Binding-site contacts:
Ligand atom CB contacts residue TYR1075 of chain 6.B at 2.8 Å (hydrophobic).
Ligand atom NH2 contacts residue CYS1079 of chain 6.B at 2.0 Å.
Ligand atom N contacts residue ASN1074 of chain 6.B at 2.3 Å (h-bond).
Ligand atom NH1 contacts residue THR1097 of chain 6.B at 2.8 Å.
Ligand atom NE contacts residue CYS1079 of chain 6.B at 2.3 Å (h-bond).
Ligand atom CA contacts residue ASN1074 of chain 6.B at 0.2 Å.
Ligand atom O contacts residue ASN1074 of chain 6.B at 1.6 Å (h-bond).
Ligand atom N contacts residue ALA1073 of chain 6.B at 2.0 Å.
Ligand atom CB contacts residue ASN1074 of chain 6.B at 1.8 Å.
Ligand atom CA contacts residue ASN1074 of chain 6.B at 0.6 Å.
Ligand atom NH1 contacts residue CYS1079 of chain 6.B at 1.7 Å.
Ligand atom C contacts residue ALA1073 of chain 6.B at 2.9 Å (hydrophobic).
Ligand atom CZ contacts residue TYR1076 of chain 6.B at 2.8 Å (hydrophobic).
Ligand atom CG contacts residue TYR1076 of chain 6.B at 2.4 Å (hydrophobic).
Ligand atom NH1 contacts residue TYR1076 of chain 6.B at 1.9 Å (h-bond).
Ligand atom CB contacts residue TYR1076 of chain 6.B at 2.9 Å (hydrophobic).
Ligand atom C contacts residue ASN1074 of chain 6.B at 1.5 Å.
Ligand atom CG contacts residue ASN1074 of chain 6.B at 2.5 Å.
Ligand atom CD contacts residue TYR1076 of chain 6.B at 2.3 Å (hydrophobic).
Ligand atom CG contacts residue TYR1075 of chain 6.B at 2.6 Å (hydrophobic).
Ligand atom OE1 contacts residue ARG165 of chain 6.E at 2.9 Å (salt-bridge).
Ligand atom C contacts residue ASN1074 of chain 6.B at 0.8 Å.
Ligand atom NH1 contacts residue LEU1080 of chain 6.B at 2.6 Å (h-bond).
Ligand atom CG contacts residue ASN1074 of chain 6.B at 2.7 Å.
Ligand atom N contacts residue TYR1075 of chain 6.B at 1.5 Å (h-bond).
Ligand atom O contacts residue ASP1071 of chain 6.B at 2.9 Å (salt-bridge).
Ligand atom O contacts residue ALA1073 of chain 6.B at 2.7 Å.
Ligand atom CA contacts residue ALA1073 of chain 6.B at 3.0 Å (hydrophobic).
Ligand atom N contacts residue ASN1074 of chain 6.B at 1.0 Å.
Ligand atom O contacts residue ASN1074 of chain 6.B at 2.1 Å (h-bond).
Ligand atom O contacts residue TYR1076 of chain 6.B at 2.3 Å (h-bond).
Ligand atom CB contacts residue ASN1074 of chain 6.B at 1.7 Å.
Ligand atom CA contacts residue TYR1075 of chain 6.B at 2.5 Å (hydrophobic).
Ligand atom CZ contacts residue CYS1079 of chain 6.B at 1.6 Å (hydrophobic).
Ligand atom CZ contacts residue THR1097 of chain 6.B at 2.9 Å.
Ligand atom O contacts residue VAL127 of chain 6.E at 2.5 Å (h-bond).
Ligand atom N contacts residue GLY105 of chain 6.E at 2.8 Å (h-bond).
Ligand atom N contacts residue ASN1074 of chain 6.B at 0.9 Å.
Ligand atom NE contacts residue TYR1076 of chain 6.B at 2.0 Å.
Ligand atom CD contacts residue CYS1079 of chain 6.B at 2.6 Å (hydrophobic).

Sequence of chain 6.E:
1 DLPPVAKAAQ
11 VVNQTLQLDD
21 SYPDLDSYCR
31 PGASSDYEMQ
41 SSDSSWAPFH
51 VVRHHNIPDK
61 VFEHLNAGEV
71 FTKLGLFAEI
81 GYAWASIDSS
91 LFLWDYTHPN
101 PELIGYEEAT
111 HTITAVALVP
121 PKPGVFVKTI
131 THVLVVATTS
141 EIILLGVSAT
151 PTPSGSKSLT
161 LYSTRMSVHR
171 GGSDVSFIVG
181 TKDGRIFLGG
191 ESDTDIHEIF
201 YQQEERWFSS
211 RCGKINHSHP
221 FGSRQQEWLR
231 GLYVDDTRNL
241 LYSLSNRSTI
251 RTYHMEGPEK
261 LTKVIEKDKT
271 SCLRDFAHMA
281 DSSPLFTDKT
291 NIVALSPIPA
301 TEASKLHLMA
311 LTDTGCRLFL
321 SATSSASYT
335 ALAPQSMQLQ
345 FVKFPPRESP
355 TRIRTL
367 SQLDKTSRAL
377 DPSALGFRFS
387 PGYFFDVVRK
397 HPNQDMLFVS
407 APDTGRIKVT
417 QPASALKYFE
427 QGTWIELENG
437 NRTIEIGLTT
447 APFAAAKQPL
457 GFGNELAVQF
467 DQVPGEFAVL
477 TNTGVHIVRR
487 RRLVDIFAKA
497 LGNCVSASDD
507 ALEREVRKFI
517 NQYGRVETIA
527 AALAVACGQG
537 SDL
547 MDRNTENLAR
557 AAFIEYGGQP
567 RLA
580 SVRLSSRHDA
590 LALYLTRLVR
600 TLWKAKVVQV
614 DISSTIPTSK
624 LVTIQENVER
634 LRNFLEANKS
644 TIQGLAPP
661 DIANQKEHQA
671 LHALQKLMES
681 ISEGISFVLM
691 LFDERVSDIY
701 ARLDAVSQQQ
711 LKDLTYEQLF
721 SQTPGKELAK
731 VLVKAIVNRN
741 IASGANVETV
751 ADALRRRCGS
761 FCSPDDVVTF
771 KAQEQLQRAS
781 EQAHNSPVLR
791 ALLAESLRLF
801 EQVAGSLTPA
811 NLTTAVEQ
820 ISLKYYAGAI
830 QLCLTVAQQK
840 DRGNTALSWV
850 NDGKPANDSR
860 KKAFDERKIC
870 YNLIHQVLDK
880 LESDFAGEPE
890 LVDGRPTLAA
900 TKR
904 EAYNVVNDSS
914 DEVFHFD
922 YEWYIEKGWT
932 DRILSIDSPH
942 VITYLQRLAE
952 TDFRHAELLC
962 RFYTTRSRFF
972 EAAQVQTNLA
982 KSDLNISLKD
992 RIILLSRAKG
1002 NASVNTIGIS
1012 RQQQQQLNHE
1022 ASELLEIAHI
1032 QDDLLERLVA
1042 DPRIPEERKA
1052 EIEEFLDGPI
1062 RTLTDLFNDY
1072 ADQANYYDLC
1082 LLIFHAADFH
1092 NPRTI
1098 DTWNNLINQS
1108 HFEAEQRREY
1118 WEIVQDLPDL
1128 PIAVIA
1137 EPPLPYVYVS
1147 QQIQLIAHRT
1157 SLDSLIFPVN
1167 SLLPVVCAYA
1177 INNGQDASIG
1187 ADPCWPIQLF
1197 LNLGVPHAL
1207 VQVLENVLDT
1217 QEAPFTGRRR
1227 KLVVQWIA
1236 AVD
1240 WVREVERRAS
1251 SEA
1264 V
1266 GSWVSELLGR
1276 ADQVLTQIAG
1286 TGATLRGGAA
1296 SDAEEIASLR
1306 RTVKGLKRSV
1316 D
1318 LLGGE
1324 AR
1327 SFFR

Sequence of chain 6.B:
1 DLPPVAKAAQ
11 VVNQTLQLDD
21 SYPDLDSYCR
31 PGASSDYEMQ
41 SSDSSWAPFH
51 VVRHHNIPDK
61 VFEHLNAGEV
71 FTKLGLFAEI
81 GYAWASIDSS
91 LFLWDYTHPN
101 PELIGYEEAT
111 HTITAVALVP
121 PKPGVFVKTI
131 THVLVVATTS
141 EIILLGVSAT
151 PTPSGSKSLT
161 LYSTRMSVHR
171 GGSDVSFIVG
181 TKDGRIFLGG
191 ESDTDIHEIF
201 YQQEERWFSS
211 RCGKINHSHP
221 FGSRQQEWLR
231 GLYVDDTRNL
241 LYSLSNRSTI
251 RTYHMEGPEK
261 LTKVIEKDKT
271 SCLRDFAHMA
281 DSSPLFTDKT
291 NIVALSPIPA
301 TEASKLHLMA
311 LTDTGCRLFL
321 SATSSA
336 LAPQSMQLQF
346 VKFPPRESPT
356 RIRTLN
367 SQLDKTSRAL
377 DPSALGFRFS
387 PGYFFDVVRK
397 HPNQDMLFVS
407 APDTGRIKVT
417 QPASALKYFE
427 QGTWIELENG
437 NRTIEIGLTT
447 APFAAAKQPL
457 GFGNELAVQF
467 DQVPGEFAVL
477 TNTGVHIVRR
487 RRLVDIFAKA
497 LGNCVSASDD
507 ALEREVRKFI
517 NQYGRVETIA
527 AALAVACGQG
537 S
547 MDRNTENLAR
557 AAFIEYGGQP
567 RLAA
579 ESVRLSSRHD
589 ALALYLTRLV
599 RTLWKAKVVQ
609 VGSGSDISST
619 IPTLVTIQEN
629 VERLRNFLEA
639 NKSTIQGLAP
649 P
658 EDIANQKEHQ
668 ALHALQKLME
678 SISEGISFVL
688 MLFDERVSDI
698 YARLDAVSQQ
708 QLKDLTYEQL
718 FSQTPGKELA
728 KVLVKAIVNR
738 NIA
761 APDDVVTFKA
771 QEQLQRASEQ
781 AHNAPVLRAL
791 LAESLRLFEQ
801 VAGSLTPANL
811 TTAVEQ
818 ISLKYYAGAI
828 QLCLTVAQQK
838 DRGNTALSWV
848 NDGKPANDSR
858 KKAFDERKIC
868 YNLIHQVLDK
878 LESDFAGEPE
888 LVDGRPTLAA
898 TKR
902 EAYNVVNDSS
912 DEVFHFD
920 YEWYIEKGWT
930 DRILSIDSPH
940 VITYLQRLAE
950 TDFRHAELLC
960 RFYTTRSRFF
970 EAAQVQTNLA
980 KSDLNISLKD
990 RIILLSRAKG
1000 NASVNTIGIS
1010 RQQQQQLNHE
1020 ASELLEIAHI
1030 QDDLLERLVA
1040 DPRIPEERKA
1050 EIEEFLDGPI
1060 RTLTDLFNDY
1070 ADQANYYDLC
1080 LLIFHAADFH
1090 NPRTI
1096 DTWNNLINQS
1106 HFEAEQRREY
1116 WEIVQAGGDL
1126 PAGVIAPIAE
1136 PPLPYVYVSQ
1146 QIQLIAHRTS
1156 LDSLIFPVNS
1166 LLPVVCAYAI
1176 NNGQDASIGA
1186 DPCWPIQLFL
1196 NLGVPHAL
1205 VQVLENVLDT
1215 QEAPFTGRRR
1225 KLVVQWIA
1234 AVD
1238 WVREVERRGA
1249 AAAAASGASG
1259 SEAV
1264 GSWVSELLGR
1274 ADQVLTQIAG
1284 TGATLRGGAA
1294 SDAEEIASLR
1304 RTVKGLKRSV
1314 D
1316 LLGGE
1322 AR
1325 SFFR

A small-molecule ligand and the protein it binds are described below.
Small molecule (SMILES): CSCC[C@H](NC(=O)[C@@H]1CCCN1C(=O)[C@H](CC(C)C)NC(=O)[C@H](CC(C)C)NC(=O)[C@H](CCCCN)NC(=O)[C@H](C)NC(=O)[C@H](CCCCN)NC(=O)[C@@H](N)CCCN=C(N)N)C(=O)N[C@@H](CCC(=O)O)C(=O)N[C@@H](CCC(=O)O)C(=O)N[C@@H](C)C(=O)N[C@@H](CC(C)C)C(=O)N[C@@H](CC(C)C)C(=O)N1CCC[C@H]1C=O